Sequence of chain 1.G:
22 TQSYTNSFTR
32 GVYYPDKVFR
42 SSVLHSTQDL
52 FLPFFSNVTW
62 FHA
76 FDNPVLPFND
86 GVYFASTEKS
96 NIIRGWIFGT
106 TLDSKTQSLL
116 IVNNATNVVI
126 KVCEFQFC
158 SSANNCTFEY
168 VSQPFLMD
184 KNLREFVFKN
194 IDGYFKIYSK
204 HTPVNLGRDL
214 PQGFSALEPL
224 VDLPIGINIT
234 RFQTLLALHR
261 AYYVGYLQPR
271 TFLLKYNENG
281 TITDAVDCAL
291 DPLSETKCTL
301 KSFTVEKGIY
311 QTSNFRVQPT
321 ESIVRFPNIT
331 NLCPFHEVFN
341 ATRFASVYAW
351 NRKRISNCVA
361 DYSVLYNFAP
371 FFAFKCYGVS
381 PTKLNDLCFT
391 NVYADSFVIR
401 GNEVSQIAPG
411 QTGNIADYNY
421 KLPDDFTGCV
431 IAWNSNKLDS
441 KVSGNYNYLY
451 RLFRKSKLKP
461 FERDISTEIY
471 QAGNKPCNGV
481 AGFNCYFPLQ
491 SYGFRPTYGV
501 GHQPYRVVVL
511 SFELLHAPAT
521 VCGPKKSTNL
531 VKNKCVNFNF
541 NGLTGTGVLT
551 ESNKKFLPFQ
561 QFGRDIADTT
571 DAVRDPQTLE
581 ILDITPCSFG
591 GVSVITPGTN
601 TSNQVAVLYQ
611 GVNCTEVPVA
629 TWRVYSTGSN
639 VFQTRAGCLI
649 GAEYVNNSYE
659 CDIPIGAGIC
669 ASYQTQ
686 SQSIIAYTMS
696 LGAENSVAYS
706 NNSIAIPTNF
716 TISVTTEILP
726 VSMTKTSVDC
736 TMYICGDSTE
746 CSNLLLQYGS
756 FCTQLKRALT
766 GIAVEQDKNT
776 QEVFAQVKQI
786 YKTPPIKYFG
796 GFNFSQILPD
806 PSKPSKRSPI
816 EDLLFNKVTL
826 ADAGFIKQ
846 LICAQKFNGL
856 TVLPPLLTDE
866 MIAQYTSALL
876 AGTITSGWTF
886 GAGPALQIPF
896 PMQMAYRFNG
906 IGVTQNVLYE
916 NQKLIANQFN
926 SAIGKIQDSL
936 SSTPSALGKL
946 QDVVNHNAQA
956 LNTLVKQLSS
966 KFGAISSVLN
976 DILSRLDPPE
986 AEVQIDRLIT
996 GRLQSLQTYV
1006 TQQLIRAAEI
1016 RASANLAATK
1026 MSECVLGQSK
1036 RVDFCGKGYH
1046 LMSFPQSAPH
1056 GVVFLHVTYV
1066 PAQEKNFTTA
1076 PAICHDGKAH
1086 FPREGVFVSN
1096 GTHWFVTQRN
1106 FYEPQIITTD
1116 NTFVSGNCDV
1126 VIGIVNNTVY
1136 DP

Binding-site contacts:
Ligand atom C3 contacts residue ASN119 of chain 1.G at 3.8 Å.
Ligand atom O5 contacts residue ASN122 of chain 1.G at 4.5 Å.
Ligand atom O7 contacts residue VAL124 of chain 1.G at 3.1 Å.
Ligand atom O5 contacts residue ASN119 of chain 1.G at 2.3 Å (h-bond).
Ligand atom C7 contacts residue ASN119 of chain 1.G at 3.0 Å.
Ligand atom C5 contacts residue ASN119 of chain 1.G at 3.6 Å.
Ligand atom C7 contacts residue VAL124 of chain 1.G at 4.1 Å (hydrophobic).
Ligand atom C2 contacts residue ASN119 of chain 1.G at 2.4 Å.
Ligand atom N2 contacts residue ASN119 of chain 1.G at 3.0 Å (h-bond).
Ligand atom C4 contacts residue ASN119 of chain 1.G at 4.2 Å.
Ligand atom O7 contacts residue ASN119 of chain 1.G at 2.6 Å (h-bond).
Ligand atom O6 contacts residue THR121 of chain 1.G at 4.2 Å.
Ligand atom C1 contacts residue ASN119 of chain 1.G at 1.4 Å.
Ligand atom C8 contacts residue ASN119 of chain 1.G at 4.3 Å.

The protein below binds the small molecule below.
Small molecule (SMILES): CC(=O)N[C@H]1[C@H](O[C@H]2[C@H](O)[C@@H](NC(C)=O)CO[C@@H]2CO)O[C@H](CO)[C@@H](O)[C@@H]1O